Sequence of chain 1.B:
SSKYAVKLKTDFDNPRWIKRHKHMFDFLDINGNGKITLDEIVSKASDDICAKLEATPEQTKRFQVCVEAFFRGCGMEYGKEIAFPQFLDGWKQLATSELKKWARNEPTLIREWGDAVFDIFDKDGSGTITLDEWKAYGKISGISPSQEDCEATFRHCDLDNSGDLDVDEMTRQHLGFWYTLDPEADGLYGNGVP

Binding-site contacts:
Ligand atom C15 contacts residue GLY115 of chain 1.B at 3.7 Å.
Ligand atom N4 contacts residue TRP114 of chain 1.B at 3.6 Å.
Ligand atom O33 contacts residue TYR138 of chain 1.B at 3.0 Å.
Ligand atom O18 contacts residue TYR190 of chain 1.B at 3.6 Å (h-bond).
Ligand atom C12 contacts residue VAL118 of chain 1.B at 3.6 Å (hydrophobic).
Ligand atom C9 contacts residue TYR138 of chain 1.B at 3.5 Å (hydrophobic).
Ligand atom C10 contacts residue TRP114 of chain 1.B at 3.5 Å (hydrophobic).
Ligand atom C22 contacts residue TRP92 of chain 1.B at 3.4 Å (hydrophobic).
Ligand atom C13 contacts residue HIS175 of chain 1.B at 3.5 Å.
Ligand atom O34 contacts residue HIS175 of chain 1.B at 3.7 Å.
Ligand atom C28 contacts residue ILE50 of chain 1.B at 3.5 Å (hydrophobic).
Ligand atom C9 contacts residue TRP114 of chain 1.B at 3.7 Å (hydrophobic).
Ligand atom C28 contacts residue TYR138 of chain 1.B at 3.5 Å (hydrophobic).
Ligand atom O34 contacts residue TRP135 of chain 1.B at 3.4 Å.
Ligand atom C29 contacts residue ILE50 of chain 1.B at 3.5 Å (hydrophobic).
Ligand atom C14 contacts residue GLY115 of chain 1.B at 3.8 Å.
Ligand atom C10 contacts residue TYR138 of chain 1.B at 3.2 Å (hydrophobic).
Ligand atom C5 contacts residue TRP114 of chain 1.B at 3.6 Å (hydrophobic).
Ligand atom O34 contacts residue TYR190 of chain 1.B at 2.5 Å (h-bond).
Ligand atom C16 contacts residue HIS175 of chain 1.B at 3.8 Å.
Ligand atom O17 contacts residue MET171 of chain 1.B at 3.4 Å.
Ligand atom C15 contacts residue HIS175 of chain 1.B at 3.2 Å.
Ligand atom C23 contacts residue TRP92 of chain 1.B at 3.4 Å (hydrophobic).
Ligand atom C14 contacts residue HIS175 of chain 1.B at 3.2 Å.
Ligand atom C23 contacts residue MET25 of chain 1.B at 3.5 Å (hydrophobic).
Ligand atom N1 contacts residue TYR138 of chain 1.B at 2.4 Å (h-bond).
Ligand atom C2 contacts residue TYR138 of chain 1.B at 3.1 Å (hydrophobic).
Ligand atom C22 contacts residue MET25 of chain 1.B at 3.2 Å (hydrophobic).
Ligand atom C11 contacts residue VAL118 of chain 1.B at 3.6 Å (hydrophobic).
Ligand atom O18 contacts residue TRP179 of chain 1.B at 3.7 Å.
Ligand atom O25 contacts residue TRP92 of chain 1.B at 3.4 Å (h-bond).
Ligand atom O25 contacts residue HIS22 of chain 1.B at 3.1 Å (h-bond).
Ligand atom C23 contacts residue TRP179 of chain 1.B at 3.6 Å (hydrophobic).
Ligand atom C24 contacts residue TRP179 of chain 1.B at 3.5 Å (hydrophobic).
Ligand atom O25 contacts residue MET25 of chain 1.B at 3.3 Å.
Ligand atom C8 contacts residue ILE144 of chain 1.B at 3.7 Å (hydrophobic).
Ligand atom O25 contacts residue PHE88 of chain 1.B at 3.5 Å.
Ligand atom C21 contacts residue MET25 of chain 1.B at 3.4 Å (hydrophobic).
Ligand atom O18 contacts residue HIS175 of chain 1.B at 3.1 Å.
Ligand atom O17 contacts residue HIS175 of chain 1.B at 3.4 Å (h-bond).

The small molecule below binds the protein below.
Small molecule (SMILES): O=C1N2C=C(c3ccc(O)cc3)N=C(Cc3ccccc3)C2=N[C@@]1(Cc1ccc(O)cc1)OO